This small molecule binds to this protein.
Small molecule (SMILES): Nc1ccn([C@@H]2O[C@H](CO)[C@@H](O)[C@H]2O)c(=O)n1

Sequence of chain 1.B:
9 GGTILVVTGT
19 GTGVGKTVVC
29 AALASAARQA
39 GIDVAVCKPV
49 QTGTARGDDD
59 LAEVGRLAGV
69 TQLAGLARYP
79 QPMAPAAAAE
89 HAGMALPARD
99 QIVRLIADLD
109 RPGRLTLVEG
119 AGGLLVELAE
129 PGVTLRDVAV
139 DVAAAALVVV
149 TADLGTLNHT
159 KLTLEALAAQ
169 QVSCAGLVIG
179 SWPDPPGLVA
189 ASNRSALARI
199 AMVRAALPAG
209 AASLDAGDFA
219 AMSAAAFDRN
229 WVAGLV

Binding-site contacts:
Ligand atom N1 contacts residue ALA210 of chain 1.B at 4.1 Å.
Ligand atom C6 contacts residue VAL26 of chain 1.B at 4.0 Å (hydrophobic).
Ligand atom N1 contacts residue VAL26 of chain 1.B at 4.1 Å.
Ligand atom N4 contacts residue LEU205 of chain 1.B at 3.6 Å.
Ligand atom N4 contacts residue VAL26 of chain 1.B at 4.1 Å.
Ligand atom C5 contacts residue VAL26 of chain 1.B at 4.1 Å (hydrophobic).
Ligand atom C5' contacts residue SO41 of chain 1.H at 4.0 Å.
Ligand atom C1' contacts residue ALA210 of chain 1.B at 4.0 Å (hydrophobic).
Ligand atom C2 contacts residue ALA210 of chain 1.B at 3.6 Å (hydrophobic).
Ligand atom N4 contacts residue ALA207 of chain 1.B at 4.2 Å.
Ligand atom N3 contacts residue PRO206 of chain 1.B at 3.7 Å.
Ligand atom C6 contacts residue GLY23 of chain 1.B at 4.1 Å.
Ligand atom N4 contacts residue ALA209 of chain 1.B at 4.1 Å.
Ligand atom C4 contacts residue PRO206 of chain 1.B at 3.7 Å (hydrophobic).
Ligand atom N3 contacts residue GLY208 of chain 1.B at 3.1 Å (h-bond).
Ligand atom O5' contacts residue SO41 of chain 1.H at 2.9 Å (h-bond).
Ligand atom C4 contacts residue GLY178 of chain 1.B at 3.5 Å.
Ligand atom C2' contacts residue VAL26 of chain 1.B at 4.1 Å (hydrophobic).
Ligand atom C2' contacts residue ALA210 of chain 1.B at 3.5 Å (hydrophobic).
Ligand atom C2 contacts residue GLY208 of chain 1.B at 3.5 Å.
Ligand atom N4 contacts residue SER179 of chain 1.B at 4.0 Å.
Ligand atom N3 contacts residue ALA207 of chain 1.B at 4.0 Å.
Ligand atom C5 contacts residue GLY23 of chain 1.B at 4.0 Å.
Ligand atom O5' contacts residue GLY21 of chain 1.B at 3.7 Å.
Ligand atom C5 contacts residue GLY178 of chain 1.B at 3.3 Å.
Ligand atom C4 contacts residue GLY208 of chain 1.B at 4.1 Å.
Ligand atom N4 contacts residue PRO206 of chain 1.B at 2.9 Å (h-bond).
Ligand atom O5' contacts residue GLY23 of chain 1.B at 3.4 Å (h-bond).
Ligand atom N3 contacts residue ALA210 of chain 1.B at 3.7 Å.
Ligand atom O2 contacts residue ALA209 of chain 1.B at 3.4 Å (h-bond).
Ligand atom O2' contacts residue ALA210 of chain 1.B at 3.5 Å.
Ligand atom O5' contacts residue VAL22 of chain 1.B at 4.2 Å.
Ligand atom N3 contacts residue ALA209 of chain 1.B at 3.1 Å (h-bond).
Ligand atom C5 contacts residue SER179 of chain 1.B at 4.1 Å.
Ligand atom C4 contacts residue ALA209 of chain 1.B at 4.1 Å (hydrophobic).
Ligand atom C2 contacts residue ALA209 of chain 1.B at 3.7 Å (hydrophobic).
Ligand atom C4 contacts residue VAL26 of chain 1.B at 4.1 Å (hydrophobic).
Ligand atom O2 contacts residue GLY208 of chain 1.B at 3.1 Å.
Ligand atom N4 contacts residue GLY178 of chain 1.B at 2.7 Å (h-bond).
Ligand atom O2 contacts residue ALA210 of chain 1.B at 3.2 Å (h-bond).